A small-molecule ligand and the protein it binds are described below.
Small molecule (SMILES): N[P]1(=O)C=CNC(=O)N1

Sequence of chain 1.A:
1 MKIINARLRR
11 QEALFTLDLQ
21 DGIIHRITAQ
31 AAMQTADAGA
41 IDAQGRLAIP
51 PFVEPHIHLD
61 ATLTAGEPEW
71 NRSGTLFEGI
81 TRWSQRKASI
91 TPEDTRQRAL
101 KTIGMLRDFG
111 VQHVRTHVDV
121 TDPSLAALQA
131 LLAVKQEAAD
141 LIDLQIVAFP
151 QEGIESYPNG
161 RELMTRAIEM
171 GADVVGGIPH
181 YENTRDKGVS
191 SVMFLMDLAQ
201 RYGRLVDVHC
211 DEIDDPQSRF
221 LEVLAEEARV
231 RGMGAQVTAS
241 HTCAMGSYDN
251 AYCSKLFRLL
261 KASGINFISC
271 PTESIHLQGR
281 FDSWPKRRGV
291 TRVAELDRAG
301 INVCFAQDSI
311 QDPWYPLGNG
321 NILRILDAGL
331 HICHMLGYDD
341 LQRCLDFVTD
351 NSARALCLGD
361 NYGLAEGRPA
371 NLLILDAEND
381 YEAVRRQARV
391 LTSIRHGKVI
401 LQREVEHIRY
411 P

Binding-site contacts:
Ligand atom N3 contacts residue HIS209 of chain 1.A at 3.6 Å.
Ligand atom C5 contacts residue FE21 of chain 1.G at 3.8 Å.
Ligand atom P4 contacts residue FE21 of chain 1.G at 3.4 Å.
Ligand atom N3 contacts residue FE21 of chain 1.G at 4.0 Å.
Ligand atom C2 contacts residue HIS209 of chain 1.A at 4.0 Å.
Ligand atom C2 contacts residue PHE149 of chain 1.A at 3.9 Å (hydrophobic).
Ligand atom C6 contacts residue HIS58 of chain 1.A at 3.7 Å.
Ligand atom N4 contacts residue GLU273 of chain 1.A at 3.2 Å (salt-bridge).
Ligand atom O2 contacts residue ILE178 of chain 1.A at 3.7 Å.
Ligand atom C2 contacts residue GLN151 of chain 1.A at 3.5 Å.
Ligand atom O4 contacts residue HIS58 of chain 1.A at 3.7 Å.
Ligand atom C2 contacts residue GLU212 of chain 1.A at 3.9 Å.
Ligand atom P4 contacts residue GLU212 of chain 1.A at 3.6 Å.
Ligand atom N4 contacts residue ASP308 of chain 1.A at 3.5 Å (salt-bridge).
Ligand atom C5 contacts residue TRP314 of chain 1.A at 3.5 Å (hydrophobic).
Ligand atom O2 contacts residue GLN151 of chain 1.A at 3.2 Å (h-bond).
Ligand atom C5 contacts residue GLU273 of chain 1.A at 4.0 Å.
Ligand atom O4 contacts residue HIS209 of chain 1.A at 3.4 Å (h-bond).
Ligand atom N1 contacts residue TRP314 of chain 1.A at 3.4 Å.
Ligand atom O2 contacts residue HIS209 of chain 1.A at 4.0 Å.
Ligand atom O4 contacts residue GLU212 of chain 1.A at 3.6 Å (salt-bridge).
Ligand atom C5 contacts residue HIS58 of chain 1.A at 3.6 Å.
Ligand atom O2 contacts residue GLU212 of chain 1.A at 3.9 Å.
Ligand atom O4 contacts residue FE21 of chain 1.G at 2.1 Å.
Ligand atom N4 contacts residue LEU277 of chain 1.A at 3.3 Å.
Ligand atom P4 contacts residue GLU273 of chain 1.A at 4.1 Å.
Ligand atom O2 contacts residue PHE149 of chain 1.A at 3.6 Å.
Ligand atom N4 contacts residue GLU212 of chain 1.A at 2.8 Å (salt-bridge).
Ligand atom N4 contacts residue LEU76 of chain 1.A at 4.0 Å.
Ligand atom C6 contacts residue TRP314 of chain 1.A at 3.2 Å (hydrophobic).
Ligand atom C2 contacts residue LEU76 of chain 1.A at 3.6 Å (hydrophobic).
Ligand atom N1 contacts residue PHE149 of chain 1.A at 3.9 Å.
Ligand atom O4 contacts residue HIS241 of chain 1.A at 3.0 Å (h-bond).
Ligand atom N1 contacts residue GLN151 of chain 1.A at 2.7 Å (h-bond).
Ligand atom P4 contacts residue ASP308 of chain 1.A at 3.7 Å.
Ligand atom O2 contacts residue LEU76 of chain 1.A at 3.5 Å.
Ligand atom N3 contacts residue GLU212 of chain 1.A at 2.9 Å (salt-bridge).
Ligand atom C6 contacts residue GLN151 of chain 1.A at 3.7 Å.
Ligand atom O4 contacts residue ASP308 of chain 1.A at 2.9 Å (salt-bridge).
Ligand atom N3 contacts residue LEU76 of chain 1.A at 3.4 Å.